Sequence of chain 1.A:
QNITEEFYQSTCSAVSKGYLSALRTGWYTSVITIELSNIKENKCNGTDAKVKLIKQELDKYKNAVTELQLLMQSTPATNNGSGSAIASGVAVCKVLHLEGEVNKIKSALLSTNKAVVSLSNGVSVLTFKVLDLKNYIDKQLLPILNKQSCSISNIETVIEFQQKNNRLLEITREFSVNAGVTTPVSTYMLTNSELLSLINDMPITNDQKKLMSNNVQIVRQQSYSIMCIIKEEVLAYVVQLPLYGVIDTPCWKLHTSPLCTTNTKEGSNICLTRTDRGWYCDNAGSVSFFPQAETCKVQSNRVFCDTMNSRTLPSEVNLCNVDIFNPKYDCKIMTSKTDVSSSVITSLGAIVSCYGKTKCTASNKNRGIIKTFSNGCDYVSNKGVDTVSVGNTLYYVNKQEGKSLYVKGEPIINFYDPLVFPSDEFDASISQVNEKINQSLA

A small-molecule ligand and the protein it binds are described below.
Small molecule (SMILES): CC(=O)N[C@@H]1[C@@H](O)[C@H](O)[C@@H](CO)O[C@H]1O

Binding-site contacts:
Ligand atom C2 contacts residue ASN2 of chain 1.A at 2.4 Å.
Ligand atom C8 contacts residue ASN2 of chain 1.A at 3.4 Å.
Ligand atom C8 contacts residue LYS403 of chain 1.A at 4.1 Å.
Ligand atom N2 contacts residue ASN2 of chain 1.A at 2.9 Å (h-bond).
Ligand atom C1 contacts residue ASN2 of chain 1.A at 1.4 Å.
Ligand atom C5 contacts residue ASN2 of chain 1.A at 3.7 Å.
Ligand atom O7 contacts residue ASN2 of chain 1.A at 4.2 Å.
Ligand atom O5 contacts residue ASN2 of chain 1.A at 2.4 Å (h-bond).
Ligand atom C6 contacts residue ASN2 of chain 1.A at 4.5 Å.
Ligand atom C7 contacts residue ASN2 of chain 1.A at 3.3 Å.
Ligand atom C4 contacts residue ASN2 of chain 1.A at 4.2 Å.
Ligand atom C8 contacts residue THR4 of chain 1.A at 4.4 Å.
Ligand atom C3 contacts residue ASN2 of chain 1.A at 3.8 Å.